Sequence of chain 1.B:
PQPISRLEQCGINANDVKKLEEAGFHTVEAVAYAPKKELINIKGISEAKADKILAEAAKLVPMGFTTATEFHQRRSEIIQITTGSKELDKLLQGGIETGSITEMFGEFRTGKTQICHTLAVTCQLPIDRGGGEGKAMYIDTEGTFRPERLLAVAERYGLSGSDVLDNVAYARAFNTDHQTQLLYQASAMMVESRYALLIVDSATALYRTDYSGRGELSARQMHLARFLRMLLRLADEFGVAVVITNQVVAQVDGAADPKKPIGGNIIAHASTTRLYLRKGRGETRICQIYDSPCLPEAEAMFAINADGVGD

A protein and the small-molecule ligand that binds it are described below.
Small molecule (SMILES): Nc1ncnc2c1ncn2[C@@H]1O[C@H](CO[P](=O)(O)O[P](=O)(O)NP(=O)(O)O)[C@@H](O)[C@H]1O

Sequence of chain 1.A:
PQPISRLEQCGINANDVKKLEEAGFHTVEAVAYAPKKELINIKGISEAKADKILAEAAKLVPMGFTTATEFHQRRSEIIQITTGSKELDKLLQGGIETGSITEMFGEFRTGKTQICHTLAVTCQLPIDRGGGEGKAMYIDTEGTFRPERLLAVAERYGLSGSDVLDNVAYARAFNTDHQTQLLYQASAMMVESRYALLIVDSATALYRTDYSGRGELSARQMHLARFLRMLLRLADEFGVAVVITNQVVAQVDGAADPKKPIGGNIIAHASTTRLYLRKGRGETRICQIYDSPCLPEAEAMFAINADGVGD

Binding-site contacts:
Ligand atom O1G contacts residue ASP316 of chain 1.B at 3.1 Å (salt-bridge).
Ligand atom N7 contacts residue LEU320 of chain 1.B at 2.5 Å (h-bond).
Ligand atom O2G contacts residue MG1 of chain 1.F at 2.6 Å.
Ligand atom O3A contacts residue THR134 of chain 1.A at 3.4 Å (h-bond).
Ligand atom N7 contacts residue PRO321 of chain 1.B at 3.4 Å (h-bond).
Ligand atom C5 contacts residue LEU320 of chain 1.B at 2.5 Å (hydrophobic).
Ligand atom C8 contacts residue PRO318 of chain 1.B at 3.3 Å (hydrophobic).
Ligand atom N3B contacts residue LYS133 of chain 1.A at 3.4 Å (salt-bridge).
Ligand atom O1A contacts residue GLY132 of chain 1.A at 3.1 Å.
Ligand atom O1A contacts residue THR134 of chain 1.A at 3.2 Å (h-bond).
Ligand atom O2A contacts residue THR131 of chain 1.A at 2.9 Å (h-bond).
Ligand atom C5 contacts residue PRO321 of chain 1.B at 2.6 Å (hydrophobic).
Ligand atom N1 contacts residue PRO321 of chain 1.B at 1.8 Å.
Ligand atom C8 contacts residue SER317 of chain 1.B at 3.1 Å.
Ligand atom O2A contacts residue ARG130 of chain 1.A at 3.3 Å.
Ligand atom N3 contacts residue PRO321 of chain 1.B at 3.2 Å.
Ligand atom N9 contacts residue LEU320 of chain 1.B at 3.4 Å (h-bond).
Ligand atom O2' contacts residue ARG310 of chain 1.A at 2.3 Å (salt-bridge).
Ligand atom C4 contacts residue LEU320 of chain 1.B at 3.1 Å (hydrophobic).
Ligand atom N6 contacts residue PRO321 of chain 1.B at 1.7 Å.
Ligand atom PB contacts residue MG1 of chain 1.F at 3.2 Å.
Ligand atom N7 contacts residue SER317 of chain 1.B at 3.2 Å (h-bond).
Ligand atom O1B contacts residue THR134 of chain 1.A at 2.9 Å.
Ligand atom C8 contacts residue LEU320 of chain 1.B at 3.0 Å (hydrophobic).
Ligand atom N7 contacts residue PRO318 of chain 1.B at 3.0 Å (h-bond).
Ligand atom O1B contacts residue MG1 of chain 1.F at 1.7 Å.
Ligand atom C6 contacts residue LEU320 of chain 1.B at 2.5 Å (hydrophobic).
Ligand atom N1 contacts residue LEU320 of chain 1.B at 3.4 Å.
Ligand atom PB contacts residue LYS133 of chain 1.A at 3.2 Å.
Ligand atom O2A contacts residue GLY132 of chain 1.A at 2.5 Å (h-bond).
Ligand atom C4 contacts residue PRO321 of chain 1.B at 3.3 Å (hydrophobic).
Ligand atom C6 contacts residue PRO321 of chain 1.B at 1.9 Å (hydrophobic).
Ligand atom C2 contacts residue PRO321 of chain 1.B at 2.5 Å (hydrophobic).
Ligand atom O2B contacts residue LYS133 of chain 1.A at 2.4 Å (salt-bridge).
Ligand atom O3G contacts residue HIS294 of chain 1.B at 2.6 Å (h-bond).
Ligand atom N6 contacts residue LEU320 of chain 1.B at 2.4 Å.
Ligand atom O4' contacts residue GLN135 of chain 1.A at 3.4 Å (h-bond).
Ligand atom N7 contacts residue ARG170 of chain 1.A at 3.1 Å (salt-bridge).
Ligand atom O1G contacts residue SER296 of chain 1.B at 3.3 Å (h-bond).
Ligand atom N3B contacts residue ASP316 of chain 1.B at 3.3 Å (salt-bridge).